Binding-site contacts:
Ligand atom C8 contacts residue THR255 of chain 1.A at 4.0 Å.
Ligand atom C1 contacts residue ASN213 of chain 1.A at 1.5 Å.
Ligand atom C7 contacts residue ASN213 of chain 1.A at 3.8 Å.
Ligand atom N2 contacts residue THR212 of chain 1.A at 4.4 Å.
Ligand atom O7 contacts residue THR212 of chain 1.A at 3.9 Å.
Ligand atom C4 contacts residue ASN213 of chain 1.A at 4.4 Å.
Ligand atom C3 contacts residue ASN213 of chain 1.A at 3.9 Å.
Ligand atom N2 contacts residue ASN213 of chain 1.A at 3.0 Å (h-bond).
Ligand atom O7 contacts residue LEU211 of chain 1.A at 4.3 Å.
Ligand atom C8 contacts residue ASN213 of chain 1.A at 4.2 Å.
Ligand atom C8 contacts residue LEU211 of chain 1.A at 3.4 Å (hydrophobic).
Ligand atom C2 contacts residue ASN213 of chain 1.A at 2.5 Å.
Ligand atom O5 contacts residue ASN213 of chain 1.A at 2.5 Å (h-bond).
Ligand atom C8 contacts residue THR212 of chain 1.A at 3.8 Å.
Ligand atom C5 contacts residue ASN213 of chain 1.A at 3.8 Å.
Ligand atom C7 contacts residue LEU211 of chain 1.A at 4.4 Å (hydrophobic).
Ligand atom C7 contacts residue THR212 of chain 1.A at 3.9 Å.
Ligand atom O7 contacts residue ASN213 of chain 1.A at 3.9 Å.

This small molecule binds to this protein.
Small molecule (SMILES): CC(=O)N[C@@H]1[C@@H](O)[C@H](O)[C@@H](CO)O[C@H]1O

Sequence of chain 1.A:
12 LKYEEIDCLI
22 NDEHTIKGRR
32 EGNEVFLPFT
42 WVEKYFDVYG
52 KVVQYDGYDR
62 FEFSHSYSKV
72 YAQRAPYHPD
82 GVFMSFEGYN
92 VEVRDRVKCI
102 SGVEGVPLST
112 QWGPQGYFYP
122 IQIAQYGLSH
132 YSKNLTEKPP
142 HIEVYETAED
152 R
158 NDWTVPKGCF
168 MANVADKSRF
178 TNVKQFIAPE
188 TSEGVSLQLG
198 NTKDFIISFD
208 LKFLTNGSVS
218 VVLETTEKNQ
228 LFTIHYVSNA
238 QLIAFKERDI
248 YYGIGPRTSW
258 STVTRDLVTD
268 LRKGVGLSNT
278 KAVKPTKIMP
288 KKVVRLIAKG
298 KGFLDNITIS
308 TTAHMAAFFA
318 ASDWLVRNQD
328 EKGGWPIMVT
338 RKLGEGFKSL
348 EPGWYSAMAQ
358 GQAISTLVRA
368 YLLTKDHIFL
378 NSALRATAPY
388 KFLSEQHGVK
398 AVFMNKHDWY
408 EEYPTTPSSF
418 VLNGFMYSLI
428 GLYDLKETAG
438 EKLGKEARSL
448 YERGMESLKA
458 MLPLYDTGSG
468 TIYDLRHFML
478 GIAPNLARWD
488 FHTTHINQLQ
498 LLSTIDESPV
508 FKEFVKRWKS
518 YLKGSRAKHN